Sequence of chain 1.A:
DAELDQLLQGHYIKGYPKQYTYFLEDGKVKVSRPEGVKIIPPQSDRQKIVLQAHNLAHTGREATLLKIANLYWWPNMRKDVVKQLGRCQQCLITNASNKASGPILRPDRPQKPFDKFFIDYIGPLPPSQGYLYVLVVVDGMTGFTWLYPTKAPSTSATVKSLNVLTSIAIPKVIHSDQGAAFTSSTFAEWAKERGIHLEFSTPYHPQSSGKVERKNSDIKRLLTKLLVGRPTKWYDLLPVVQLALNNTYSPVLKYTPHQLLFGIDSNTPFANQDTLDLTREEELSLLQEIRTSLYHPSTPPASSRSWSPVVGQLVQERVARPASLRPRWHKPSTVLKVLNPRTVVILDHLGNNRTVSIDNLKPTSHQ

A protein and the small-molecule ligand that binds it are described below.
Small molecule (SMILES): O=C(NCc1ccc(F)cc1F)c1c(O)c2c(CO)ccnc2n(O)c1=O

Binding-site contacts:
Ligand atom N31 contacts residue MG1 of chain 1.E at 1.9 Å.
Ligand atom C3 contacts residue PRO217 of chain 1.A at 3.5 Å (hydrophobic).
Ligand atom N31 contacts residue ASP131 of chain 1.A at 3.9 Å.
Ligand atom C30 contacts residue MG1 of chain 1.E at 2.9 Å.
Ligand atom C18 contacts residue MG1 of chain 1.E at 4.0 Å.
Ligand atom C29 contacts residue MES1 of chain 1.U at 3.4 Å.
Ligand atom C17 contacts residue ASP188 of chain 1.A at 3.9 Å.
Ligand atom C30 contacts residue MES1 of chain 1.U at 3.7 Å.
Ligand atom C5 contacts residue PRO217 of chain 1.A at 3.8 Å (hydrophobic).
Ligand atom C15 contacts residue MG1 of chain 1.F at 2.9 Å.
Ligand atom O32 contacts residue GLU224 of chain 1.A at 3.0 Å (salt-bridge).
Ligand atom C12 contacts residue PRO217 of chain 1.A at 3.8 Å (hydrophobic).
Ligand atom F10 contacts residue GLU224 of chain 1.A at 2.9 Å.
Ligand atom O32 contacts residue ASP188 of chain 1.A at 3.7 Å.
Ligand atom O32 contacts residue MG1 of chain 1.F at 1.8 Å.
Ligand atom F9 contacts residue GLN218 of chain 1.A at 3.5 Å.
Ligand atom N26 contacts residue MG1 of chain 1.E at 2.8 Å.
Ligand atom C34 contacts residue MES1 of chain 1.U at 3.4 Å.
Ligand atom C8 contacts residue PRO217 of chain 1.A at 3.5 Å (hydrophobic).
Ligand atom C28 contacts residue MES1 of chain 1.U at 3.8 Å.
Ligand atom C15 contacts residue GLU224 of chain 1.A at 3.7 Å.
Ligand atom C6 contacts residue PRO217 of chain 1.A at 3.9 Å (hydrophobic).
Ligand atom C29 contacts residue SO41 of chain 1.L at 3.9 Å.
Ligand atom N26 contacts residue MG1 of chain 1.F at 2.7 Å.
Ligand atom C30 contacts residue ASP188 of chain 1.A at 3.6 Å.
Ligand atom N31 contacts residue ASP188 of chain 1.A at 3.1 Å (salt-bridge).
Ligand atom O32 contacts residue MG1 of chain 1.E at 2.1 Å.
Ligand atom O33 contacts residue MG1 of chain 1.F at 2.3 Å.
Ligand atom N26 contacts residue GLU224 of chain 1.A at 3.6 Å.
Ligand atom N11 contacts residue PRO217 of chain 1.A at 3.8 Å.
Ligand atom O33 contacts residue GLU224 of chain 1.A at 3.0 Å (salt-bridge).
Ligand atom N26 contacts residue ASP131 of chain 1.A at 4.0 Å.
Ligand atom O32 contacts residue ASP131 of chain 1.A at 2.7 Å (salt-bridge).
Ligand atom C4 contacts residue PRO217 of chain 1.A at 3.6 Å (hydrophobic).
Ligand atom C7 contacts residue PRO217 of chain 1.A at 3.6 Å (hydrophobic).
Ligand atom C5 contacts residue GLN218 of chain 1.A at 4.0 Å.
Ligand atom F10 contacts residue PRO217 of chain 1.A at 3.7 Å.
Ligand atom C17 contacts residue MG1 of chain 1.E at 2.7 Å.
Ligand atom C1 contacts residue PRO217 of chain 1.A at 4.0 Å (hydrophobic).
Ligand atom C17 contacts residue MG1 of chain 1.F at 4.0 Å.